Binding-site contacts:
Ligand atom C6 contacts residue NAG1 of chain 1.RA at 3.8 Å.
Ligand atom O4 contacts residue VAL437 of chain 1.A at 4.1 Å.
Ligand atom C3 contacts residue VAL437 of chain 1.A at 3.9 Å (hydrophobic).
Ligand atom C2 contacts residue ASN255 of chain 1.A at 2.5 Å.
Ligand atom C5 contacts residue VAL437 of chain 1.A at 3.6 Å (hydrophobic).
Ligand atom C8 contacts residue LEU254 of chain 1.A at 3.8 Å (hydrophobic).
Ligand atom O6 contacts residue GLY371 of chain 1.A at 3.6 Å.
Ligand atom C4 contacts residue VAL437 of chain 1.A at 4.1 Å (hydrophobic).
Ligand atom O5 contacts residue ASN255 of chain 1.A at 2.4 Å (h-bond).
Ligand atom C3 contacts residue ASN255 of chain 1.A at 3.9 Å.
Ligand atom C1 contacts residue VAL437 of chain 1.A at 4.1 Å (hydrophobic).
Ligand atom O7 contacts residue ASN255 of chain 1.A at 3.8 Å.
Ligand atom C1 contacts residue ASN255 of chain 1.A at 1.5 Å.
Ligand atom C5 contacts residue NAG1 of chain 1.RA at 3.7 Å.
Ligand atom C2 contacts residue SER438 of chain 1.A at 4.4 Å.
Ligand atom C1 contacts residue NAG1 of chain 1.RA at 3.9 Å.
Ligand atom C8 contacts residue ASN369 of chain 1.A at 3.6 Å.
Ligand atom C1 contacts residue SER438 of chain 1.A at 3.9 Å.
Ligand atom O7 contacts residue VAL247 of chain 1.A at 4.1 Å.
Ligand atom C7 contacts residue ASN369 of chain 1.A at 4.2 Å.
Ligand atom C6 contacts residue SER202 of chain 1.A at 3.9 Å.
Ligand atom C8 contacts residue VAL247 of chain 1.A at 4.2 Å (hydrophobic).
Ligand atom O6 contacts residue SER202 of chain 1.A at 3.8 Å.
Ligand atom C7 contacts residue ASN255 of chain 1.A at 3.6 Å.
Ligand atom N2 contacts residue ASN255 of chain 1.A at 3.1 Å (h-bond).
Ligand atom C4 contacts residue ASN255 of chain 1.A at 4.3 Å.
Ligand atom O5 contacts residue NAG1 of chain 1.RA at 3.3 Å.
Ligand atom N2 contacts residue SER438 of chain 1.A at 3.8 Å.
Ligand atom C7 contacts residue VAL247 of chain 1.A at 4.4 Å (hydrophobic).
Ligand atom O5 contacts residue VAL437 of chain 1.A at 4.3 Å.
Ligand atom C5 contacts residue ASN255 of chain 1.A at 3.8 Å.
Ligand atom O7 contacts residue PRO205 of chain 1.A at 3.9 Å.

Sequence of chain 1.A:
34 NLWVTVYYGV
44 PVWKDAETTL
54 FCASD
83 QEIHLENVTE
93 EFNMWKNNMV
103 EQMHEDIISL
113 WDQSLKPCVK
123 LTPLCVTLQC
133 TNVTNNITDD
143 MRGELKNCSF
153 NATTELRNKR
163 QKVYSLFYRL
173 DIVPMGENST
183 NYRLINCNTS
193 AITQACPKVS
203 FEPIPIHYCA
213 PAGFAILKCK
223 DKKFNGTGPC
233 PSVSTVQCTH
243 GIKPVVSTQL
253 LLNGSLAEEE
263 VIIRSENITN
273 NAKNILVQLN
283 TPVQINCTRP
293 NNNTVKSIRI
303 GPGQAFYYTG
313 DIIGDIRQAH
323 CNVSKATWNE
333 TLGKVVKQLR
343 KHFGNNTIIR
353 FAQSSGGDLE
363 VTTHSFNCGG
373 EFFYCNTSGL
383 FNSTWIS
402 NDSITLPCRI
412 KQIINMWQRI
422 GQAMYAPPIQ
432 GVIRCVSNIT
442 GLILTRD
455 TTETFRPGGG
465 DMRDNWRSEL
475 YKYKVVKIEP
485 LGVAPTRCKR

A small-molecule ligand and the protein it binds are described below.
Small molecule (SMILES): CC(=O)N[C@H]1[C@H](O[C@H]2[C@H](O)[C@@H](NC(C)=O)CO[C@@H]2CO)O[C@H](CO)[C@@H](O[C@@H]2O[C@H](CO)[C@@H](O)[C@H](O[C@H]3O[C@H](CO)[C@@H](O)[C@H](O)[C@@H]3O)[C@@H]2O)[C@@H]1O